Binding-site contacts:
Ligand atom O7 contacts residue ASN154 of chain 38.E at 2.6 Å (h-bond).
Ligand atom C7 contacts residue THR156 of chain 38.E at 3.9 Å.
Ligand atom C1 contacts residue THR156 of chain 38.E at 3.6 Å.
Ligand atom C8 contacts residue THR156 of chain 38.E at 4.0 Å.
Ligand atom C2 contacts residue ASN154 of chain 38.E at 3.5 Å.
Ligand atom C2 contacts residue THR156 of chain 38.E at 4.2 Å.
Ligand atom C6 contacts residue MET151 of chain 38.E at 4.5 Å (hydrophobic).
Ligand atom N2 contacts residue ASN154 of chain 38.E at 3.8 Å.
Ligand atom O5 contacts residue ASN154 of chain 38.E at 4.0 Å.
Ligand atom N2 contacts residue THR156 of chain 38.E at 3.6 Å (h-bond).
Ligand atom C8 contacts residue ASN154 of chain 38.E at 3.6 Å.
Ligand atom C7 contacts residue ASN154 of chain 38.E at 3.3 Å.
Ligand atom C1 contacts residue ASN154 of chain 38.E at 3.4 Å.
Ligand atom O6 contacts residue MET151 of chain 38.E at 3.4 Å.

The small molecule below binds the protein below.
Small molecule (SMILES): CC(=O)N[C@H]1[C@H](O[C@H]2[C@H](O)[C@@H](NC(C)=O)CO[C@@H]2CO)O[C@H](CO)[C@@H](O)[C@@H]1O

Sequence of chain 38.E:
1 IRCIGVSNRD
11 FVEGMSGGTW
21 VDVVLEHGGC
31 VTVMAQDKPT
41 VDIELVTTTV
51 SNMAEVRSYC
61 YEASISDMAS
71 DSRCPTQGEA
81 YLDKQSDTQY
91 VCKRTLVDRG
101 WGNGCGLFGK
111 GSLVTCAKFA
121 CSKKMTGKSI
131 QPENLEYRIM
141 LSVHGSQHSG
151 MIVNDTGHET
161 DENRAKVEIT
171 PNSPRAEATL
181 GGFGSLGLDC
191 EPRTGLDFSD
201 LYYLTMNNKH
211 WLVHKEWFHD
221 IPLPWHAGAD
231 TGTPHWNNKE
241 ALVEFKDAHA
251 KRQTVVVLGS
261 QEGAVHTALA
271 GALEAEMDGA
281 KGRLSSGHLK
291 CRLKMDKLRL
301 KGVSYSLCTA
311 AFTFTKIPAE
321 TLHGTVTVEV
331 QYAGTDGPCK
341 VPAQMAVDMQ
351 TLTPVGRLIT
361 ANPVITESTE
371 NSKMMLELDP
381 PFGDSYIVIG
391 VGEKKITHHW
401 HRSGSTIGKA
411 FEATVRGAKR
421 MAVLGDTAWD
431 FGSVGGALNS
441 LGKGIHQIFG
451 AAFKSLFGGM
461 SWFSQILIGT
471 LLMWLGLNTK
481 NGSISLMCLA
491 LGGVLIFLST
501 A